Sequence of chain 1.E:
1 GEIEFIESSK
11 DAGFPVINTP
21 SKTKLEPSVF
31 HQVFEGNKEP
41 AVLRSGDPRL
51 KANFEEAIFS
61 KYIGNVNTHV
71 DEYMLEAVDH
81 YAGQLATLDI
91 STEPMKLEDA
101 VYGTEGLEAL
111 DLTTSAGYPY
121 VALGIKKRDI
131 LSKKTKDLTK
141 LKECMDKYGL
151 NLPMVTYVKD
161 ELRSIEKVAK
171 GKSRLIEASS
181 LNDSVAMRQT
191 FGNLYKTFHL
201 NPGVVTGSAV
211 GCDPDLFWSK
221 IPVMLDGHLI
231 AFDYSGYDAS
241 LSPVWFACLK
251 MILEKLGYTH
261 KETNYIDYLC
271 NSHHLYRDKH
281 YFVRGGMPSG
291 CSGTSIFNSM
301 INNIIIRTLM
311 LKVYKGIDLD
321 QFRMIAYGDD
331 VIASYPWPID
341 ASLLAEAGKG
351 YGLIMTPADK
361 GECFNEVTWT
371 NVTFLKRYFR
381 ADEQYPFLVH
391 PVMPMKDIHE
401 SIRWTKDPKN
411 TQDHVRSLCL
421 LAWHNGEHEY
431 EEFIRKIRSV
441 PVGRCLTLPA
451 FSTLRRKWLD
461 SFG

A protein and the small-molecule ligand that binds it are described below.
Small molecule (SMILES): Nc1nc(=O)c2ncn([C@@H]3O[C@H](COP(=O)=O)[C@@H](O[P](=O)(O)OC[C@H]4O[C@@H](n5cnc6c(=O)nc(N)[nH]c65)[C@H](O)[C@@H]4O[P](=O)(O)OC[C@H]4O[C@@H](n5cnc6c(N)ncnc65)[C@H](O)[C@@H]4O[P](=O)(O)OC[C@H]4O[C@@H](n5cnc6c(=O)nc(N)[nH]c65)[C@H](O)[C@@H]4O[P](=O)(O)OC[C@H]4O[C@@H](n5cnc6c(N)ncnc65)[C@H](O)[C@@H]4O)[C@H]3O)c2[nH]1

Binding-site contacts:
Ligand atom C6 contacts residue ASN18 of chain 1.E at 3.5 Å.
Ligand atom C5' contacts residue GLY124 of chain 1.E at 4.4 Å.
Ligand atom O6 contacts residue ASN18 of chain 1.E at 4.0 Å.
Ligand atom C4' contacts residue GLY124 of chain 1.E at 4.1 Å.
Ligand atom O2' contacts residue GLY124 of chain 1.E at 4.5 Å.
Ligand atom N2 contacts residue ASN18 of chain 1.E at 3.5 Å.
Ligand atom O4' contacts residue GLY124 of chain 1.E at 4.1 Å.
Ligand atom C5 contacts residue ASN18 of chain 1.E at 4.0 Å.
Ligand atom C2 contacts residue ASN18 of chain 1.E at 3.3 Å.
Ligand atom C5' contacts residue LEU123 of chain 1.E at 4.2 Å (hydrophobic).
Ligand atom O2' contacts residue GLY124 of chain 1.E at 4.0 Å.
Ligand atom N1 contacts residue ASN18 of chain 1.E at 3.1 Å (h-bond).
Ligand atom N3 contacts residue ASN18 of chain 1.E at 3.8 Å.
Ligand atom C4 contacts residue ASN18 of chain 1.E at 4.1 Å.